Binding-site contacts:
Ligand atom C17 contacts residue EC51 of chain 1.E at 0.4 Å.
Ligand atom C22 contacts residue EC51 of chain 1.E at 0.7 Å.
Ligand atom C20 contacts residue EC51 of chain 1.E at 0.5 Å.
Ligand atom O26 contacts residue EC51 of chain 1.E at 0.3 Å (h-bond).
Ligand atom C5 contacts residue EC51 of chain 1.E at 0.3 Å.
Ligand atom C18 contacts residue EC51 of chain 1.E at 0.7 Å.
Ligand atom C16 contacts residue EC51 of chain 1.E at 0.3 Å.
Ligand atom C18 contacts residue LEU32 of chain 1.A at 3.3 Å (hydrophobic).
Ligand atom C4 contacts residue ILE93 of chain 1.A at 3.4 Å (hydrophobic).
Ligand atom C9 contacts residue EC51 of chain 1.E at 0.4 Å.
Ligand atom C1 contacts residue LEU32 of chain 1.A at 3.4 Å (hydrophobic).
Ligand atom C6 contacts residue EC51 of chain 1.E at 0.5 Å.
Ligand atom C14 contacts residue EC51 of chain 1.E at 0.5 Å.
Ligand atom C3 contacts residue LEU32 of chain 1.A at 3.4 Å (hydrophobic).
Ligand atom C28 contacts residue EC51 of chain 1.E at 0.7 Å.
Ligand atom C15 contacts residue EC51 of chain 1.E at 0.4 Å.
Ligand atom C19 contacts residue EC51 of chain 1.E at 0.7 Å.
Ligand atom C24 contacts residue EC51 of chain 1.E at 0.2 Å.
Ligand atom C2 contacts residue EC51 of chain 1.E at 0.8 Å.
Ligand atom C11 contacts residue EC51 of chain 1.E at 0.4 Å.
Ligand atom C5 contacts residue ILE93 of chain 1.A at 3.3 Å (hydrophobic).
Ligand atom O22 contacts residue EC51 of chain 1.E at 0.9 Å.
Ligand atom C21 contacts residue EC51 of chain 1.E at 0.6 Å.
Ligand atom C18 contacts residue VAL56 of chain 1.A at 3.4 Å (hydrophobic).
Ligand atom C8 contacts residue EC51 of chain 1.E at 0.4 Å.
Ligand atom C3 contacts residue TYR31 of chain 1.A at 3.4 Å (hydrophobic).
Ligand atom C26 contacts residue EC51 of chain 1.E at 0.2 Å.
Ligand atom C7 contacts residue EC51 of chain 1.E at 0.3 Å.
Ligand atom S30 contacts residue EC51 of chain 1.E at 1.3 Å (h-bond).
Ligand atom C3 contacts residue EC51 of chain 1.E at 0.4 Å.
Ligand atom C4 contacts residue EC51 of chain 1.E at 0.3 Å.
Ligand atom O23 contacts residue EC51 of chain 1.E at 1.1 Å (h-bond).
Ligand atom C10 contacts residue EC51 of chain 1.E at 0.4 Å.
Ligand atom C1 contacts residue EC51 of chain 1.E at 0.8 Å.
Ligand atom C23 contacts residue EC51 of chain 1.E at 0.6 Å.
Ligand atom C12 contacts residue EC51 of chain 1.E at 0.5 Å.
Ligand atom C25 contacts residue EC51 of chain 1.E at 0.3 Å.
Ligand atom C29 contacts residue EC51 of chain 1.E at 0.6 Å.
Ligand atom C13 contacts residue EC51 of chain 1.E at 0.5 Å.
Ligand atom N27 contacts residue EC51 of chain 1.E at 0.5 Å (h-bond).

A small-molecule ligand and the protein it binds are described below.
Small molecule (SMILES): O=C(O)[C@@H]1[C@@H](c2ccccc2)Sc2c(C3CC3)c(Cc3cccc4ccccc34)cc(=O)n21

Sequence of chain 1.A:
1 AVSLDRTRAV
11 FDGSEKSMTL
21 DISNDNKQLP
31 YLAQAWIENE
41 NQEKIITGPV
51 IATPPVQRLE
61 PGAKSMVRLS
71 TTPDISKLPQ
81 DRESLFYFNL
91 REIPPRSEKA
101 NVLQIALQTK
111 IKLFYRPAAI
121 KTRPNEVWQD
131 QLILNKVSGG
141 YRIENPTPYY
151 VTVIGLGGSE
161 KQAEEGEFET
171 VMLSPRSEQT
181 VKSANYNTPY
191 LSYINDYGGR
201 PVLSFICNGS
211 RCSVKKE